Binding-site contacts:
Ligand atom OP1 contacts residue SER429 of chain 1.B at 3.8 Å.
Ligand atom C5' contacts residue ARG340 of chain 1.B at 3.7 Å.
Ligand atom O5' contacts residue ARG340 of chain 1.B at 3.6 Å.
Ligand atom OP1 contacts residue LYS620 of chain 1.B at 3.1 Å (salt-bridge).
Ligand atom OP2 contacts residue LYS611 of chain 1.B at 3.7 Å.
Ligand atom O3' contacts residue SER429 of chain 1.B at 3.7 Å.
Ligand atom OP3 contacts residue ARG586 of chain 1.B at 3.2 Å (salt-bridge).
Ligand atom P contacts residue HIS376 of chain 1.B at 3.6 Å.
Ligand atom OP1 contacts residue SER429 of chain 1.B at 3.5 Å (h-bond).
Ligand atom OP1 contacts residue GLY590 of chain 1.B at 3.4 Å.
Ligand atom OP1 contacts residue LYS428 of chain 1.B at 3.5 Å.
Ligand atom OP1 contacts residue ARG586 of chain 1.B at 3.2 Å (salt-bridge).
Ligand atom C3' contacts residue SER429 of chain 1.B at 3.4 Å.
Ligand atom O3' contacts residue LYS428 of chain 1.B at 3.8 Å.
Ligand atom O3' contacts residue ARG589 of chain 1.B at 3.7 Å.
Ligand atom OP3 contacts residue ARG340 of chain 1.B at 3.2 Å (salt-bridge).
Ligand atom P contacts residue LYS620 of chain 1.B at 3.7 Å.
Ligand atom OP1 contacts residue GLU609 of chain 1.B at 3.4 Å (salt-bridge).
Ligand atom OP2 contacts residue ASN614 of chain 1.B at 2.8 Å (h-bond).
Ligand atom OP2 contacts residue HIS376 of chain 1.B at 2.3 Å (h-bond).
Ligand atom C8 contacts residue ASN614 of chain 1.B at 3.2 Å.
Ligand atom P contacts residue CA1 of chain 1.J at 3.8 Å.
Ligand atom C5' contacts residue GLU468 of chain 1.B at 3.7 Å.
Ligand atom P contacts residue GLY591 of chain 1.B at 3.8 Å.
Ligand atom OP2 contacts residue ARG340 of chain 1.B at 3.5 Å.
Ligand atom P contacts residue ARG340 of chain 1.B at 3.8 Å.
Ligand atom OP1 contacts residue ARG589 of chain 1.B at 3.3 Å (salt-bridge).
Ligand atom OP1 contacts residue LYS611 of chain 1.B at 3.5 Å (salt-bridge).
Ligand atom C7 contacts residue ASN614 of chain 1.B at 3.5 Å.
Ligand atom OP1 contacts residue CA1 of chain 1.J at 2.3 Å.
Ligand atom OP1 contacts residue LYS620 of chain 1.B at 3.2 Å (salt-bridge).
Ligand atom OP2 contacts residue LYS620 of chain 1.B at 3.3 Å (salt-bridge).
Ligand atom O5' contacts residue SER429 of chain 1.B at 3.1 Å (h-bond).
Ligand atom OP2 contacts residue GLY591 of chain 1.B at 3.8 Å.
Ligand atom N7 contacts residue ASN614 of chain 1.B at 3.7 Å.
Ligand atom C5' contacts residue SER429 of chain 1.B at 3.4 Å.
Ligand atom OP2 contacts residue ASP615 of chain 1.B at 3.7 Å.
Ligand atom OP1 contacts residue GLY591 of chain 1.B at 2.9 Å (h-bond).
Ligand atom OP1 contacts residue VAL448 of chain 1.B at 3.4 Å.
Ligand atom C5' contacts residue LYS428 of chain 1.B at 3.5 Å.

A small-molecule ligand and the protein it binds are described below.
Small molecule (SMILES): Cc1cn([C@H]2C[C@H](O[P](=O)(O)OC[C@H]3O[C@@H](n4cnc5c(=O)nc(N)[nH]c54)C[C@@H]3O)[C@@H](CO[P](=O)(O)O[C@H]3C[C@H](n4cnc5c(=O)nc(N)[nH]c54)O[C@@H]3CO[P](=O)(O)O[C@H]3C[C@H](n4ccc(N)nc4=O)O[C@@H]3CO[P](=O)(O)O[C@H]3C[C@H](n4cnc5c(=O)nc(N)[nH]c54)O[C@@H]3CO[P](=O)(O)O[C@H]3C[C@H](n4cnc5c(=O)nc(N)[nH]c54)O[C@@H]3CO[P](=O)(O)O[C@H]3C[C@H](n4cnc5c(N)ncnc54)O[C@@H]3CO[P](=O)(O)O[C@H]3C[C@H](n4cnc5c(=O)nc(N)[nH]c54)O[C@@H]3COP(=O)(O)O)O2)c(=O)[nH]c1=O

Sequence of chain 1.B:
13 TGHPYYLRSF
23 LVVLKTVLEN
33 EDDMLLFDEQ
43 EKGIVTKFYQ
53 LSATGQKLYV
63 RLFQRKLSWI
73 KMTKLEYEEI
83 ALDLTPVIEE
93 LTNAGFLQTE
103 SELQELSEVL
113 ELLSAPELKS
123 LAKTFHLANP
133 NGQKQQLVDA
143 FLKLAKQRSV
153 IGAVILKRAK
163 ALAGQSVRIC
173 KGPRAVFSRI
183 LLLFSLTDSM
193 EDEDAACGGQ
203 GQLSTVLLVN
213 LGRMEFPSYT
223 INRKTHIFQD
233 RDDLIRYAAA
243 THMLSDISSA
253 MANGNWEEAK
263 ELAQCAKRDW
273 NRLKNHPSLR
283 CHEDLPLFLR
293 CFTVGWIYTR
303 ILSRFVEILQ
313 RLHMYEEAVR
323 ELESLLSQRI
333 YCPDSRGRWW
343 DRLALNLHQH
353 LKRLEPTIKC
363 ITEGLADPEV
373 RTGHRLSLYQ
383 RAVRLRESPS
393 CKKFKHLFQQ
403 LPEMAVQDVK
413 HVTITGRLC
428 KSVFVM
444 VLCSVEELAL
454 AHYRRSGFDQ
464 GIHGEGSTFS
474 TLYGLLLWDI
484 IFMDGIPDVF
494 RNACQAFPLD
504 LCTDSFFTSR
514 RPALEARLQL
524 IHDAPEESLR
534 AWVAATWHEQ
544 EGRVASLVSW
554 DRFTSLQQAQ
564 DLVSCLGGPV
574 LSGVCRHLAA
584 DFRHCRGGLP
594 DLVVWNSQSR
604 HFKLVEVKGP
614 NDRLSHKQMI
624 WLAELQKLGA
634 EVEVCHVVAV